Binding-site contacts:
Ligand atom O3 contacts residue GLY369 of chain 1.A at 3.2 Å (h-bond).
Ligand atom C1 contacts residue GLY369 of chain 1.A at 4.4 Å.
Ligand atom C6 contacts residue PHE348 of chain 1.A at 3.6 Å (hydrophobic).
Ligand atom C2 contacts residue GLY369 of chain 1.A at 4.5 Å.
Ligand atom O3 contacts residue ASN350 of chain 1.A at 4.1 Å.
Ligand atom C3 contacts residue ASN350 of chain 1.A at 3.7 Å.
Ligand atom O5 contacts residue PHE348 of chain 1.A at 3.5 Å (h-bond).
Ligand atom C1 contacts residue PHE348 of chain 1.A at 4.5 Å (hydrophobic).
Ligand atom O5 contacts residue ASN350 of chain 1.A at 2.4 Å (h-bond).
Ligand atom O6 contacts residue PHE348 of chain 1.A at 4.5 Å.
Ligand atom O3 contacts residue NAG1 of chain 1.U at 3.1 Å (h-bond).
Ligand atom C4 contacts residue ASN350 of chain 1.A at 4.3 Å.
Ligand atom C8 contacts residue ASN350 of chain 1.A at 3.6 Å.
Ligand atom O5 contacts residue GLY369 of chain 1.A at 3.8 Å.
Ligand atom O3 contacts residue ASN368 of chain 1.A at 4.1 Å.
Ligand atom C5 contacts residue PHE348 of chain 1.A at 4.0 Å (hydrophobic).
Ligand atom C6 contacts residue ARG337 of chain 1.A at 4.3 Å.
Ligand atom C5 contacts residue ASN350 of chain 1.A at 3.7 Å.
Ligand atom O7 contacts residue ASN350 of chain 1.A at 4.0 Å.
Ligand atom N2 contacts residue ASN350 of chain 1.A at 3.2 Å (h-bond).
Ligand atom O5 contacts residue ASN368 of chain 1.A at 4.4 Å.
Ligand atom O6 contacts residue ARG337 of chain 1.A at 3.5 Å.
Ligand atom O7 contacts residue NAG1 of chain 1.U at 4.3 Å.
Ligand atom C1 contacts residue ASN350 of chain 1.A at 1.4 Å.
Ligand atom N2 contacts residue NAG1 of chain 1.U at 3.1 Å (h-bond).
Ligand atom C7 contacts residue NAG1 of chain 1.U at 4.0 Å.
Ligand atom C3 contacts residue NAG1 of chain 1.U at 3.6 Å.
Ligand atom C3 contacts residue GLY369 of chain 1.A at 4.4 Å.
Ligand atom C2 contacts residue ASN350 of chain 1.A at 2.5 Å.
Ligand atom C7 contacts residue ASN350 of chain 1.A at 3.6 Å.
Ligand atom C2 contacts residue NAG1 of chain 1.U at 3.5 Å.

Sequence of chain 1.A:
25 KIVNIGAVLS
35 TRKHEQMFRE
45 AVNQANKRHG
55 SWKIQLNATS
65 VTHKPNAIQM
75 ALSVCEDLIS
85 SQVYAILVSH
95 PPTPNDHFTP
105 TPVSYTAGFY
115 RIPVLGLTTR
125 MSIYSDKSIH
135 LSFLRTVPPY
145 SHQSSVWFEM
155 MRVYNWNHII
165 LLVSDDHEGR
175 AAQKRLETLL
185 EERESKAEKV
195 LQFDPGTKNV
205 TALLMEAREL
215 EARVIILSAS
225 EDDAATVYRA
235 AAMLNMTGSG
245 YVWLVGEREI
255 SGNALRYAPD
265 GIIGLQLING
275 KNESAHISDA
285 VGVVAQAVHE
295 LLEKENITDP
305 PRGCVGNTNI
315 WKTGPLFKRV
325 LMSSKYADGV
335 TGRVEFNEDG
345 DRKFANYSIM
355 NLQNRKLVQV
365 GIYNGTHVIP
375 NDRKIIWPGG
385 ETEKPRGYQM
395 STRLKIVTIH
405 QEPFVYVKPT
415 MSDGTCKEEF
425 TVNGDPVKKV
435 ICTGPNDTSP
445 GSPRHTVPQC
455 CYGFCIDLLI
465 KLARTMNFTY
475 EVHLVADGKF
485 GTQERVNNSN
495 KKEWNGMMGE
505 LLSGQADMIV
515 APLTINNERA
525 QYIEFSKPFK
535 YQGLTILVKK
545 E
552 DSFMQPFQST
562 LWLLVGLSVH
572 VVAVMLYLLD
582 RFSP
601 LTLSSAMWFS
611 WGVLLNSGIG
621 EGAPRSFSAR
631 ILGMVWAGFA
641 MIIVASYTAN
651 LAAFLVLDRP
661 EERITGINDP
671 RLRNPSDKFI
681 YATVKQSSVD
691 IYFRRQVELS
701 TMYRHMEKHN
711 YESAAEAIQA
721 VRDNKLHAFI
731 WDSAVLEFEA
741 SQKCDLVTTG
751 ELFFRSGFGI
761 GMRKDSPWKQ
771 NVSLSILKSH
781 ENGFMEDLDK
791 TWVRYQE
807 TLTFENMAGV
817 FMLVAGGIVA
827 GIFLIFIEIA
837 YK

The small molecule below binds the protein below.
Small molecule (SMILES): CC(=O)N[C@@H]1[C@@H](O)[C@H](O)[C@@H](CO)O[C@H]1O